The small molecule below binds the protein below.
Small molecule (SMILES): CC(=O)N[C@H]1[C@H](O[C@H]2[C@H](O)[C@@H](NC(C)=O)CO[C@@H]2CO)O[C@H](CO)[C@@H](O)[C@@H]1O

Binding-site contacts:
Ligand atom N2 contacts residue PRO213 of chain 1.C at 4.0 Å.
Ligand atom N2 contacts residue ASN44 of chain 1.C at 2.9 Å (h-bond).
Ligand atom O6 contacts residue ARG21 of chain 1.C at 3.8 Å.
Ligand atom C5 contacts residue ASN44 of chain 1.C at 3.6 Å.
Ligand atom C3 contacts residue ASN44 of chain 1.C at 3.8 Å.
Ligand atom C1 contacts residue ASN44 of chain 1.C at 1.4 Å.
Ligand atom O7 contacts residue ASN44 of chain 1.C at 3.7 Å.
Ligand atom C8 contacts residue PRO213 of chain 1.C at 4.4 Å (hydrophobic).
Ligand atom C4 contacts residue ASN44 of chain 1.C at 4.2 Å.
Ligand atom C7 contacts residue PRO213 of chain 1.C at 4.1 Å (hydrophobic).
Ligand atom C2 contacts residue ASN44 of chain 1.C at 2.4 Å.
Ligand atom O5 contacts residue ASN44 of chain 1.C at 2.4 Å (h-bond).
Ligand atom C7 contacts residue ASN44 of chain 1.C at 3.7 Å.

Sequence of chain 1.C:
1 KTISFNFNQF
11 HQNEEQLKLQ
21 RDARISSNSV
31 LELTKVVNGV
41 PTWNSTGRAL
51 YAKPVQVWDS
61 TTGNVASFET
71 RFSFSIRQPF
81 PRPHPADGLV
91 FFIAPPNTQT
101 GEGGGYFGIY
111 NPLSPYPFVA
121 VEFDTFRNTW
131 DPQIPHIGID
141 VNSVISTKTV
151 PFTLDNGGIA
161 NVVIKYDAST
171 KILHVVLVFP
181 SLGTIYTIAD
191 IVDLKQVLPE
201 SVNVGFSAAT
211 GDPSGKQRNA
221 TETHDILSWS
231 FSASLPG